Binding-site contacts:
Ligand atom C8 contacts residue LEU102 of chain 1.C at 4.0 Å (hydrophobic).
Ligand atom C6 contacts residue ASN150 of chain 1.C at 3.4 Å.
Ligand atom C1 contacts residue ASN126 of chain 1.C at 1.4 Å.
Ligand atom C6 contacts residue ASN173 of chain 1.C at 4.2 Å.
Ligand atom C7 contacts residue LEU102 of chain 1.C at 4.0 Å (hydrophobic).
Ligand atom C2 contacts residue ASN126 of chain 1.C at 2.4 Å.
Ligand atom C1 contacts residue ASN150 of chain 1.C at 3.5 Å.
Ligand atom C7 contacts residue ASN126 of chain 1.C at 3.8 Å.
Ligand atom N2 contacts residue ASN126 of chain 1.C at 3.0 Å (h-bond).
Ligand atom O5 contacts residue ASN126 of chain 1.C at 2.3 Å (h-bond).
Ligand atom C5 contacts residue ASN126 of chain 1.C at 3.7 Å.
Ligand atom C5 contacts residue ASN150 of chain 1.C at 3.2 Å.
Ligand atom C8 contacts residue GLU47 of chain 1.D at 3.5 Å.
Ligand atom C3 contacts residue ASN126 of chain 1.C at 3.8 Å.
Ligand atom O5 contacts residue ASN150 of chain 1.C at 3.2 Å.
Ligand atom C4 contacts residue ASN126 of chain 1.C at 4.1 Å.
Ligand atom O7 contacts residue ASN126 of chain 1.C at 4.2 Å.
Ligand atom O7 contacts residue LEU102 of chain 1.C at 3.8 Å.

This small molecule binds to this protein.
Small molecule (SMILES): CC(=O)N[C@@H]1[C@@H](O)[C@H](O)[C@@H](CO)O[C@H]1O

Sequence of chain 1.D:
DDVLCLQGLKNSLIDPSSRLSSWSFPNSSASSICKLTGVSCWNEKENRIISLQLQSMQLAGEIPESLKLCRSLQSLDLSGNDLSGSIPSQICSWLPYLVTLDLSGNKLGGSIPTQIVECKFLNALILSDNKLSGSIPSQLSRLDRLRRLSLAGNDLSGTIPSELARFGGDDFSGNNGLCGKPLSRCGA

Sequence of chain 1.C:
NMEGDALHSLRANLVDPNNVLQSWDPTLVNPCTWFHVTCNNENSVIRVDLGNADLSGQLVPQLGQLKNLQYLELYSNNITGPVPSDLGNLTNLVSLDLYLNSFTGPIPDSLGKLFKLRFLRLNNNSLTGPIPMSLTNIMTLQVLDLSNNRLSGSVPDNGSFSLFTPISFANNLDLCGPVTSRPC